Sequence of chain 1.A:
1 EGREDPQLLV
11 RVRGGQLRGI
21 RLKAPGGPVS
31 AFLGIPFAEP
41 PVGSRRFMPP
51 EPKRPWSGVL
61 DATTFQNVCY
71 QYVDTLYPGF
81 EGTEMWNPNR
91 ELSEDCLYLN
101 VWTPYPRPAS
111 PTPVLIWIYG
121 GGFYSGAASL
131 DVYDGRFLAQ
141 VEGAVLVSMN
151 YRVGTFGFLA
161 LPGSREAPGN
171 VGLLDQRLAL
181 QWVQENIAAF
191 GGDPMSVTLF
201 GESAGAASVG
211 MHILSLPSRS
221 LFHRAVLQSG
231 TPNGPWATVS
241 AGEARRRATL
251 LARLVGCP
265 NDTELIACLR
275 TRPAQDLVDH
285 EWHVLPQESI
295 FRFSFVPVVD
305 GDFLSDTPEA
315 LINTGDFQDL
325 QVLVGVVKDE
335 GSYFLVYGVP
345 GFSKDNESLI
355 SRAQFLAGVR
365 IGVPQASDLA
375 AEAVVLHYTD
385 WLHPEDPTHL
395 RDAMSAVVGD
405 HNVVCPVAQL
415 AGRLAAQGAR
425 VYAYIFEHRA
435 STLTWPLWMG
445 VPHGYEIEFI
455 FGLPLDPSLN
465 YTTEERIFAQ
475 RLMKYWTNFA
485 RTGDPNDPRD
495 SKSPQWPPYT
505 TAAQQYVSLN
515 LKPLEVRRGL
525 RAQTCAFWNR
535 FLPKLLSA

Binding-site contacts:
Ligand atom N2 contacts residue GLY345 of chain 1.A at 4.1 Å.
Ligand atom O4 contacts residue GLY345 of chain 1.A at 4.3 Å.
Ligand atom C1 contacts residue GLY345 of chain 1.A at 4.2 Å.
Ligand atom C8 contacts residue ASN350 of chain 1.A at 4.5 Å.
Ligand atom C3 contacts residue GLY345 of chain 1.A at 3.8 Å.
Ligand atom C3 contacts residue ASN350 of chain 1.A at 3.7 Å.
Ligand atom C4 contacts residue ASN350 of chain 1.A at 4.1 Å.
Ligand atom C7 contacts residue ASN350 of chain 1.A at 3.1 Å.
Ligand atom C5 contacts residue SER347 of chain 1.A at 4.2 Å.
Ligand atom C5 contacts residue ASN350 of chain 1.A at 3.7 Å.
Ligand atom O5 contacts residue SER347 of chain 1.A at 4.0 Å.
Ligand atom O5 contacts residue ASN350 of chain 1.A at 2.4 Å (h-bond).
Ligand atom C1 contacts residue ASN350 of chain 1.A at 1.4 Å.
Ligand atom N2 contacts residue ASN350 of chain 1.A at 2.8 Å (h-bond).
Ligand atom C2 contacts residue ASN350 of chain 1.A at 2.3 Å.
Ligand atom C6 contacts residue SER347 of chain 1.A at 4.3 Å.
Ligand atom C2 contacts residue GLY345 of chain 1.A at 4.2 Å.
Ligand atom O3 contacts residue GLY345 of chain 1.A at 4.3 Å.
Ligand atom C8 contacts residue LEU353 of chain 1.A at 3.4 Å (hydrophobic).
Ligand atom O7 contacts residue ASN350 of chain 1.A at 2.9 Å (h-bond).

The protein below binds the small molecule below.
Small molecule (SMILES): CC(=O)N[C@@H]1[C@@H](O)[C@H](O)[C@@H](CO)O[C@H]1O